The protein below binds the small molecule below.
Small molecule (SMILES): OC[C@H]1O[C@@H](O[C@H]2[C@H](O)[C@@H](O)[C@H](O[C@H]3[C@H](O)[C@@H](O)[C@H](O[C@H]4[C@H](O)[C@@H](O)[C@H](O[C@H]5[C@H](O)[C@@H](O)[C@H](O[C@H]6[C@H](O)[C@@H](O)[C@H](O)O[C@@H]6CO)O[C@@H]5CO)O[C@@H]4CO)O[C@@H]3CO)O[C@@H]2CO)[C@H](O)[C@@H](O)[C@@H]1O

Binding-site contacts:
Ligand atom C1 contacts residue LYS115 of chain 1.B at 3.7 Å.
Ligand atom C3 contacts residue GLY117 of chain 1.B at 3.5 Å.
Ligand atom C6 contacts residue TRP121 of chain 1.B at 3.9 Å (hydrophobic).
Ligand atom O5 contacts residue SER119 of chain 1.B at 3.9 Å.
Ligand atom O1 contacts residue ASN22 of chain 1.B at 3.3 Å.
Ligand atom O5 contacts residue GLY21 of chain 1.B at 3.5 Å (h-bond).
Ligand atom O6 contacts residue GLY21 of chain 1.B at 2.4 Å (h-bond).
Ligand atom O4 contacts residue LYS115 of chain 1.B at 3.5 Å.
Ligand atom C5 contacts residue LYS115 of chain 1.B at 3.5 Å.
Ligand atom C2 contacts residue TYR153 of chain 1.B at 3.6 Å (hydrophobic).
Ligand atom O6 contacts residue SER119 of chain 1.B at 3.8 Å.
Ligand atom O4 contacts residue TRP121 of chain 1.B at 3.7 Å.
Ligand atom O6 contacts residue GLU116 of chain 1.B at 2.7 Å (salt-bridge).
Ligand atom C6 contacts residue SER24 of chain 1.B at 3.3 Å.
Ligand atom C5 contacts residue TRP122 of chain 1.B at 3.8 Å (hydrophobic).
Ligand atom C6 contacts residue TYR153 of chain 1.B at 3.8 Å (hydrophobic).
Ligand atom C6 contacts residue GLU116 of chain 1.B at 3.7 Å.
Ligand atom O3 contacts residue TRP122 of chain 1.B at 3.6 Å.
Ligand atom O6 contacts residue LYS115 of chain 1.B at 2.8 Å (salt-bridge).
Ligand atom O4 contacts residue TYR153 of chain 1.B at 3.4 Å (h-bond).
Ligand atom O6 contacts residue TRP121 of chain 1.B at 3.7 Å.
Ligand atom O4 contacts residue TRP122 of chain 1.B at 3.6 Å.
Ligand atom C6 contacts residue SER119 of chain 1.B at 3.7 Å.
Ligand atom O6 contacts residue ALA19 of chain 1.B at 3.6 Å.
Ligand atom O3 contacts residue GLY117 of chain 1.B at 3.6 Å (h-bond).
Ligand atom O6 contacts residue TYR153 of chain 1.B at 3.7 Å.
Ligand atom C6 contacts residue LYS115 of chain 1.B at 3.3 Å.
Ligand atom O2 contacts residue GLY117 of chain 1.B at 3.3 Å (h-bond).
Ligand atom O2 contacts residue TYR153 of chain 1.B at 3.7 Å.
Ligand atom O6 contacts residue SER24 of chain 1.B at 3.7 Å.
Ligand atom C3 contacts residue LYS115 of chain 1.B at 3.5 Å.
Ligand atom C2 contacts residue ASN22 of chain 1.B at 3.7 Å.
Ligand atom C3 contacts residue TRP121 of chain 1.B at 3.9 Å (hydrophobic).
Ligand atom O5 contacts residue ASN22 of chain 1.B at 3.4 Å.
Ligand atom O6 contacts residue TRP122 of chain 1.B at 3.5 Å.
Ligand atom C5 contacts residue TRP121 of chain 1.B at 3.7 Å (hydrophobic).
Ligand atom O3 contacts residue LYS115 of chain 1.B at 2.6 Å (salt-bridge).
Ligand atom O5 contacts residue LYS115 of chain 1.B at 2.6 Å (salt-bridge).
Ligand atom C5 contacts residue TYR153 of chain 1.B at 3.6 Å (hydrophobic).
Ligand atom C6 contacts residue GLY21 of chain 1.B at 3.4 Å.

Sequence of chain 1.B:
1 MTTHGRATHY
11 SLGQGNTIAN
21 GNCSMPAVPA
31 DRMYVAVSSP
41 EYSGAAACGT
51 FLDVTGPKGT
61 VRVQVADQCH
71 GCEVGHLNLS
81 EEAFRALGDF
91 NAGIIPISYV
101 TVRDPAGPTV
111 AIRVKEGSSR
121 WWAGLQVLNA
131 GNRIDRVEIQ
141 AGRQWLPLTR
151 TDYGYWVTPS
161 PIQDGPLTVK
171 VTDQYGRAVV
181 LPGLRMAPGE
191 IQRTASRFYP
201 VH